Sequence of chain 1.A:
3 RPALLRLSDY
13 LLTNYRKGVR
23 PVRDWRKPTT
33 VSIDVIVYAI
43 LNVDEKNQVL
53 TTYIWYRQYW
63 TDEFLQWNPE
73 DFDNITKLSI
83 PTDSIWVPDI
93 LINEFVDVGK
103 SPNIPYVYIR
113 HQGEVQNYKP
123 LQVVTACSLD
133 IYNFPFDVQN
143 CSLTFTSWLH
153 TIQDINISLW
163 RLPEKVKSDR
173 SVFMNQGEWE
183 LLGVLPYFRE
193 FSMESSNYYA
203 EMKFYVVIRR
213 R

Binding-site contacts:
Ligand atom N16 contacts residue SER149 of chain 1.A at 3.7 Å.
Ligand atom S06 contacts residue TRP57 of chain 1.E at 4.0 Å.
Ligand atom N16 contacts residue THR148 of chain 1.A at 4.0 Å.
Ligand atom C10 contacts residue ARG59 of chain 1.E at 4.1 Å.
Ligand atom C02 contacts residue MET195 of chain 1.A at 3.8 Å (hydrophobic).
Ligand atom C11 contacts residue TYR120 of chain 1.E at 3.7 Å (hydrophobic).
Ligand atom N16 contacts residue TRP150 of chain 1.A at 2.7 Å (h-bond).
Ligand atom C08 contacts residue ILE38 of chain 1.E at 4.1 Å (hydrophobic).
Ligand atom C21 contacts residue MET195 of chain 1.A at 3.9 Å (hydrophobic).
Ligand atom C09 contacts residue TRP57 of chain 1.E at 3.8 Å (hydrophobic).
Ligand atom C17 contacts residue TRP57 of chain 1.E at 4.1 Å (hydrophobic).
Ligand atom C03 contacts residue MET195 of chain 1.A at 3.8 Å (hydrophobic).
Ligand atom C02 contacts residue ARG59 of chain 1.E at 4.0 Å.
Ligand atom C10 contacts residue TYR58 of chain 1.E at 3.8 Å (hydrophobic).
Ligand atom N13 contacts residue TRP150 of chain 1.A at 4.0 Å.
Ligand atom C15 contacts residue TYR201 of chain 1.A at 3.6 Å (hydrophobic).
Ligand atom C09 contacts residue TYR120 of chain 1.E at 4.0 Å (hydrophobic).
Ligand atom N13 contacts residue TRP57 of chain 1.E at 4.1 Å.
Ligand atom C12 contacts residue TRP57 of chain 1.E at 3.8 Å (hydrophobic).
Ligand atom C04 contacts residue ARG59 of chain 1.E at 3.8 Å.
Ligand atom C10 contacts residue TYR120 of chain 1.E at 3.6 Å (hydrophobic).
Ligand atom C17 contacts residue TRP150 of chain 1.A at 3.8 Å (hydrophobic).
Ligand atom C20 contacts residue TRP57 of chain 1.E at 3.8 Å (hydrophobic).
Ligand atom C18 contacts residue TRP150 of chain 1.A at 3.7 Å (hydrophobic).
Ligand atom C19 contacts residue MET195 of chain 1.A at 3.8 Å (hydrophobic).
Ligand atom C03 contacts residue GLU196 of chain 1.A at 3.8 Å.
Ligand atom C14 contacts residue TRP150 of chain 1.A at 3.4 Å (hydrophobic).
Ligand atom C11 contacts residue TRP150 of chain 1.A at 3.8 Å (hydrophobic).
Ligand atom C07 contacts residue TRP57 of chain 1.E at 3.7 Å (hydrophobic).
Ligand atom C08 contacts residue ARG59 of chain 1.E at 3.9 Å.
Ligand atom C18 contacts residue TRP57 of chain 1.E at 3.7 Å (hydrophobic).
Ligand atom C01 contacts residue ARG163 of chain 1.E at 3.5 Å.
Ligand atom C15 contacts residue TRP150 of chain 1.A at 3.1 Å (hydrophobic).
Ligand atom C10 contacts residue TRP57 of chain 1.E at 3.8 Å (hydrophobic).
Ligand atom C05 contacts residue MET195 of chain 1.A at 4.0 Å (hydrophobic).
Ligand atom C04 contacts residue MET195 of chain 1.A at 3.9 Å (hydrophobic).
Ligand atom C03 contacts residue ARG59 of chain 1.E at 3.5 Å.
Ligand atom C01 contacts residue ARG59 of chain 1.E at 3.8 Å.
Ligand atom C09 contacts residue ARG59 of chain 1.E at 3.8 Å.
Ligand atom C12 contacts residue TYR120 of chain 1.E at 4.0 Å (hydrophobic).

A small-molecule ligand and the protein it binds are described below.
Small molecule (SMILES): Cc1ccc(Sc2ccccc2N2CCNCC2)c(C)c1

Sequence of chain 1.E:
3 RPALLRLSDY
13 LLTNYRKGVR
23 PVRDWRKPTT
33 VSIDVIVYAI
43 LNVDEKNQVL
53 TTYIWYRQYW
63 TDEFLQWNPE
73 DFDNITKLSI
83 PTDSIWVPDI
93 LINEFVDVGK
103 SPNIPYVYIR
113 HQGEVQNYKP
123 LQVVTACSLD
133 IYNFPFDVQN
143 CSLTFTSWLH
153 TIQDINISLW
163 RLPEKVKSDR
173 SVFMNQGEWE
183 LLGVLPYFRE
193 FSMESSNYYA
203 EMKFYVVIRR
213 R